The protein below binds the small molecule below.
Small molecule (SMILES): CC(=O)N[C@H]1[C@H](O[C@H]2[C@H](O)[C@@H](NC(C)=O)CO[C@@H]2CO)O[C@H](CO)[C@@H](O[C@@H]2O[C@H](CO)[C@@H](O)[C@H](O)[C@@H]2O)[C@@H]1O

Sequence of chain 1.A:
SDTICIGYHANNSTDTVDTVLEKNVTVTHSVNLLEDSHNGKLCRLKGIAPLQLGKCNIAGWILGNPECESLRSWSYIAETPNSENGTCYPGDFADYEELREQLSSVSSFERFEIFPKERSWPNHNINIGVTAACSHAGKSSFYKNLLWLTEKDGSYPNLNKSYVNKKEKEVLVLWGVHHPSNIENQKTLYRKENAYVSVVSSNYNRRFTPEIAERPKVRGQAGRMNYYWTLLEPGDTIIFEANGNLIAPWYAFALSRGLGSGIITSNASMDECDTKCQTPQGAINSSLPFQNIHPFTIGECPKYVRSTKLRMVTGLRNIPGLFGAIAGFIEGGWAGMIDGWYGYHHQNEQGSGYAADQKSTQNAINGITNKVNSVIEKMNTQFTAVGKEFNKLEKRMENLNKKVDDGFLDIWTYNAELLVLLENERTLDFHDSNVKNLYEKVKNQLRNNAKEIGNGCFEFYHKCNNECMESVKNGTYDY

Binding-site contacts:
Ligand atom O7 contacts residue CYS92 of chain 1.A at 3.5 Å.
Ligand atom O7 contacts residue ASN66 of chain 1.A at 2.8 Å (h-bond).
Ligand atom C5 contacts residue ASN89 of chain 1.A at 3.6 Å.
Ligand atom C6 contacts residue ARG223 of chain 1.A at 4.1 Å.
Ligand atom C8 contacts residue GLU68 of chain 1.A at 3.8 Å.
Ligand atom C1 contacts residue ASN89 of chain 1.A at 1.4 Å.
Ligand atom C2 contacts residue GLU68 of chain 1.A at 4.5 Å.
Ligand atom C3 contacts residue ASN89 of chain 1.A at 3.8 Å.
Ligand atom C8 contacts residue CYS138 of chain 1.A at 4.0 Å (hydrophobic).
Ligand atom C2 contacts residue ASN89 of chain 1.A at 2.4 Å.
Ligand atom O5 contacts residue ASN89 of chain 1.A at 2.3 Å (h-bond).
Ligand atom C7 contacts residue CYS92 of chain 1.A at 3.9 Å (hydrophobic).
Ligand atom C3 contacts residue ARG223 of chain 1.A at 4.0 Å.
Ligand atom O6 contacts residue ARG223 of chain 1.A at 4.5 Å.
Ligand atom N2 contacts residue ARG223 of chain 1.A at 3.4 Å (salt-bridge).
Ligand atom C1 contacts residue GLU68 of chain 1.A at 4.1 Å.
Ligand atom N2 contacts residue ASN89 of chain 1.A at 3.0 Å (h-bond).
Ligand atom C8 contacts residue ARG223 of chain 1.A at 3.9 Å.
Ligand atom C7 contacts residue ASN89 of chain 1.A at 3.1 Å.
Ligand atom C8 contacts residue ASN89 of chain 1.A at 4.4 Å.
Ligand atom N2 contacts residue GLU68 of chain 1.A at 3.7 Å.
Ligand atom C7 contacts residue ARG223 of chain 1.A at 3.5 Å.
Ligand atom C7 contacts residue GLU68 of chain 1.A at 3.8 Å.
Ligand atom O5 contacts residue ARG223 of chain 1.A at 4.2 Å.
Ligand atom C4 contacts residue ASN89 of chain 1.A at 4.1 Å.
Ligand atom O7 contacts residue ASN89 of chain 1.A at 2.8 Å (h-bond).
Ligand atom C2 contacts residue ARG223 of chain 1.A at 3.8 Å.
Ligand atom C8 contacts residue SER139 of chain 1.A at 3.8 Å.
Ligand atom O3 contacts residue ARG223 of chain 1.A at 2.9 Å (salt-bridge).
Ligand atom C8 contacts residue ALA137 of chain 1.A at 4.2 Å (hydrophobic).
Ligand atom O6 contacts residue GLU88 of chain 1.A at 4.4 Å.
Ligand atom C8 contacts residue ASN66 of chain 1.A at 3.2 Å.
Ligand atom C8 contacts residue CYS92 of chain 1.A at 3.6 Å (hydrophobic).
Ligand atom C4 contacts residue ARG223 of chain 1.A at 4.4 Å.
Ligand atom C7 contacts residue ASN66 of chain 1.A at 3.5 Å.
Ligand atom O5 contacts residue GLU88 of chain 1.A at 4.0 Å.
Ligand atom O7 contacts residue ARG223 of chain 1.A at 3.8 Å.
Ligand atom C8 contacts residue PRO67 of chain 1.A at 4.3 Å (hydrophobic).